Binding-site contacts:
Ligand atom O7 contacts residue ASN205 of chain 1.B at 4.1 Å.
Ligand atom C1 contacts residue SER208 of chain 1.B at 3.7 Å.
Ligand atom C4 contacts residue ASN205 of chain 1.B at 4.3 Å.
Ligand atom C7 contacts residue VAL215 of chain 1.B at 4.1 Å (hydrophobic).
Ligand atom C8 contacts residue ASN205 of chain 1.B at 4.3 Å.
Ligand atom O5 contacts residue LEU212 of chain 1.B at 4.2 Å.
Ligand atom N2 contacts residue SER207 of chain 1.B at 4.2 Å.
Ligand atom O5 contacts residue ASN205 of chain 1.B at 2.5 Å (h-bond).
Ligand atom O6 contacts residue LEU212 of chain 1.B at 4.2 Å.
Ligand atom C5 contacts residue ASN205 of chain 1.B at 3.7 Å.
Ligand atom C3 contacts residue ASN205 of chain 1.B at 3.7 Å.
Ligand atom C2 contacts residue ASN205 of chain 1.B at 2.5 Å.
Ligand atom C8 contacts residue ALA214 of chain 1.B at 4.1 Å (hydrophobic).
Ligand atom O5 contacts residue SER208 of chain 1.B at 3.6 Å.
Ligand atom C7 contacts residue ALA214 of chain 1.B at 4.2 Å (hydrophobic).
Ligand atom C7 contacts residue GLN217 of chain 1.B at 3.7 Å.
Ligand atom O7 contacts residue GLN217 of chain 1.B at 3.3 Å (h-bond).
Ligand atom O7 contacts residue ALA214 of chain 1.B at 3.6 Å.
Ligand atom O7 contacts residue VAL215 of chain 1.B at 3.1 Å (h-bond).
Ligand atom O3 contacts residue GLN217 of chain 1.B at 3.7 Å.
Ligand atom C8 contacts residue GLN217 of chain 1.B at 3.8 Å.
Ligand atom N2 contacts residue ASN205 of chain 1.B at 2.7 Å (h-bond).
Ligand atom O6 contacts residue SER208 of chain 1.B at 3.9 Å.
Ligand atom C8 contacts residue VAL215 of chain 1.B at 4.1 Å (hydrophobic).
Ligand atom C1 contacts residue SER207 of chain 1.B at 3.9 Å.
Ligand atom C1 contacts residue ASN205 of chain 1.B at 1.4 Å.
Ligand atom C7 contacts residue ASN205 of chain 1.B at 3.5 Å.

Sequence of chain 1.B:
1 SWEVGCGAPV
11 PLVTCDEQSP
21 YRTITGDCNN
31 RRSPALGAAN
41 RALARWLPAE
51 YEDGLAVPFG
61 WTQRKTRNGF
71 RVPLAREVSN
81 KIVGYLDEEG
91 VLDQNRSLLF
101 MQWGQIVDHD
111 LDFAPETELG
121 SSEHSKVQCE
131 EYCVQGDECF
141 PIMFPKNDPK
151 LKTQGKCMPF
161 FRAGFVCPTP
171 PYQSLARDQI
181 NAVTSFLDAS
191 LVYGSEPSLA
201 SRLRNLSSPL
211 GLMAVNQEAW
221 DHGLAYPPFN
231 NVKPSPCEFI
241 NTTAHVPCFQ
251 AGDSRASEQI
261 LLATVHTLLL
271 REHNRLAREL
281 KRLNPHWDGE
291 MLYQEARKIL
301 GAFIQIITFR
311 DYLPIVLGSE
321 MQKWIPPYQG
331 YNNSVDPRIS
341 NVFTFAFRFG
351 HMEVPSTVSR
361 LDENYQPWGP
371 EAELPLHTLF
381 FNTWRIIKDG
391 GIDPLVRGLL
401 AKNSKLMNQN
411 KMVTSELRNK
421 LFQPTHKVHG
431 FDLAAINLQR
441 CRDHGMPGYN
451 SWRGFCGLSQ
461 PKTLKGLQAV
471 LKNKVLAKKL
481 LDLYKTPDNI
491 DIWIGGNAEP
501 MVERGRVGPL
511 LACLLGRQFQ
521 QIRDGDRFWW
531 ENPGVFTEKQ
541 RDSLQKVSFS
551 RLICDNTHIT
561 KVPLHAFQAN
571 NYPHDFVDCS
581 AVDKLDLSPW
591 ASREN

This small molecule binds to this protein.
Small molecule (SMILES): CC(=O)N[C@@H]1[C@@H](O)[C@H](O)[C@@H](CO)O[C@H]1O